A small-molecule ligand and the protein it binds are described below.
Small molecule (SMILES): CC(=O)N[C@H]1[C@H](O[C@H]2[C@H](O)[C@@H](NC(C)=O)CO[C@@H]2CO)O[C@H](CO)[C@@H](O[C@@H]2O[C@H](CO)[C@@H](O)[C@H](O)[C@@H]2O)[C@@H]1O

Binding-site contacts:
Ligand atom C2 contacts residue ASN106 of chain 1.A at 2.6 Å.
Ligand atom C5 contacts residue ASN106 of chain 1.A at 3.7 Å.
Ligand atom C3 contacts residue ASN106 of chain 1.A at 3.9 Å.
Ligand atom O7 contacts residue TYR50 of chain 1.I at 4.3 Å.
Ligand atom C8 contacts residue ASN106 of chain 1.A at 3.2 Å.
Ligand atom O6 contacts residue ILE107 of chain 1.A at 3.2 Å.
Ligand atom C7 contacts residue PHE114 of chain 1.I at 4.4 Å (hydrophobic).
Ligand atom N2 contacts residue ASN106 of chain 1.A at 2.4 Å (h-bond).
Ligand atom O7 contacts residue ASN58 of chain 1.I at 2.5 Å (h-bond).
Ligand atom C7 contacts residue ASN58 of chain 1.I at 3.3 Å.
Ligand atom C8 contacts residue ASP89 of chain 1.H at 4.0 Å.
Ligand atom O7 contacts residue TRP88 of chain 1.H at 4.4 Å.
Ligand atom C1 contacts residue THR94 of chain 1.H at 4.4 Å.
Ligand atom C7 contacts residue ASN106 of chain 1.A at 2.8 Å.
Ligand atom O7 contacts residue ASN106 of chain 1.A at 3.5 Å (h-bond).
Ligand atom C5 contacts residue ILE107 of chain 1.A at 3.8 Å (hydrophobic).
Ligand atom C4 contacts residue ASN106 of chain 1.A at 4.2 Å.
Ligand atom O5 contacts residue ILE107 of chain 1.A at 3.0 Å.
Ligand atom C6 contacts residue ILE107 of chain 1.A at 3.4 Å (hydrophobic).
Ligand atom C8 contacts residue PHE114 of chain 1.I at 3.5 Å (hydrophobic).
Ligand atom C3 contacts residue THR94 of chain 1.H at 4.5 Å.
Ligand atom C7 contacts residue THR94 of chain 1.H at 3.8 Å.
Ligand atom O5 contacts residue ASN106 of chain 1.A at 2.3 Å (h-bond).
Ligand atom C8 contacts residue ASN58 of chain 1.I at 3.5 Å.
Ligand atom C1 contacts residue ILE107 of chain 1.A at 3.7 Å (hydrophobic).
Ligand atom O7 contacts residue THR94 of chain 1.H at 2.5 Å (h-bond).
Ligand atom C1 contacts residue ASN106 of chain 1.A at 1.5 Å.

Sequence of chain 1.H:
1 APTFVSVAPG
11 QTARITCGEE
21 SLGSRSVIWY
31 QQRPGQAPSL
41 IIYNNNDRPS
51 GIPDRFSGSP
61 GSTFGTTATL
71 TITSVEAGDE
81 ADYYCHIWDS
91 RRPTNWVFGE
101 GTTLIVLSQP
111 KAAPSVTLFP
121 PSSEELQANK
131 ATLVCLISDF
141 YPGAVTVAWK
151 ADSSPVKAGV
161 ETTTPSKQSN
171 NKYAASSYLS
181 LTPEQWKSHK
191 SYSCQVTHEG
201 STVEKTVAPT

Sequence of chain 1.I:
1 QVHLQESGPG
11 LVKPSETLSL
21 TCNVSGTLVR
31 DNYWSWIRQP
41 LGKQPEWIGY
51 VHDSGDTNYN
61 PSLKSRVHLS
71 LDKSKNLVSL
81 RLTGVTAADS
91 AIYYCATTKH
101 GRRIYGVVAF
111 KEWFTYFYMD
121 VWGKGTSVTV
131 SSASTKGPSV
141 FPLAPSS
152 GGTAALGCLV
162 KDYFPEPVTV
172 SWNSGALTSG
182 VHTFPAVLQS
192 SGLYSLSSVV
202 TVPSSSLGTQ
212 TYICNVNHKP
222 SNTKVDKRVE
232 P

Sequence of chain 1.A:
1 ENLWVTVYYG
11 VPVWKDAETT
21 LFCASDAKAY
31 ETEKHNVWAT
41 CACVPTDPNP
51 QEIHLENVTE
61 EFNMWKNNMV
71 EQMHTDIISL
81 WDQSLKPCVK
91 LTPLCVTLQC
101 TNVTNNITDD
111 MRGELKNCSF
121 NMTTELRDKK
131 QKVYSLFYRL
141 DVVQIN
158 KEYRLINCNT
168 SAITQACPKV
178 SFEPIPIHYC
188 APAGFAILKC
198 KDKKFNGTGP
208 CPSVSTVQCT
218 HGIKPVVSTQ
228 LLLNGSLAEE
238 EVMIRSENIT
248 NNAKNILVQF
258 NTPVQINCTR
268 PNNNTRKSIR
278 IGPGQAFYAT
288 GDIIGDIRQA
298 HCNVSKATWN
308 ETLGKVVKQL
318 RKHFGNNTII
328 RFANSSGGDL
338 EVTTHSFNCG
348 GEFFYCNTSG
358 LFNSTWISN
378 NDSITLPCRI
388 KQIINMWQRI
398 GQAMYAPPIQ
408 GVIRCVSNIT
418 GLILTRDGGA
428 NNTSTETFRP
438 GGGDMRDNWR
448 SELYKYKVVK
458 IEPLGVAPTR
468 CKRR